Sequence of chain 1.A:
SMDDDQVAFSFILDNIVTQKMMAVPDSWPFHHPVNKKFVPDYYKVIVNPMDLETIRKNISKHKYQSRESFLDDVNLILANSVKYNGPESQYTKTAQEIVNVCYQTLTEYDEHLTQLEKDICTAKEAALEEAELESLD

A small-molecule ligand and the protein it binds are described below.
Small molecule (SMILES): C[C@@H]1COCCN1c1cc(C2(S(C)(=O)=O)CC2)nc(-c2cccc3[nH]ccc23)n1

Binding-site contacts:
Ligand atom C04 contacts residue TRP28 of chain 1.A at 4.1 Å (hydrophobic).
Ligand atom C11 contacts residue PRO29 of chain 1.A at 4.0 Å (hydrophobic).
Ligand atom C09 contacts residue TYR91 of chain 1.A at 3.8 Å (hydrophobic).
Ligand atom C28 contacts residue PRO33 of chain 1.A at 3.6 Å (hydrophobic).
Ligand atom S24 contacts residue PRO33 of chain 1.A at 4.1 Å.
Ligand atom N05 contacts residue TRP28 of chain 1.A at 4.2 Å.
Ligand atom C21 contacts residue TYR91 of chain 1.A at 3.8 Å (hydrophobic).
Ligand atom C11 contacts residue PHE30 of chain 1.A at 3.8 Å (hydrophobic).
Ligand atom C16 contacts residue PHE38 of chain 1.A at 3.6 Å (hydrophobic).
Ligand atom C12 contacts residue PRO29 of chain 1.A at 3.4 Å (hydrophobic).
Ligand atom C02 contacts residue TRP28 of chain 1.A at 4.2 Å (hydrophobic).
Ligand atom O27 contacts residue HIS32 of chain 1.A at 4.1 Å.
Ligand atom O27 contacts residue ASN35 of chain 1.A at 4.2 Å.
Ligand atom N03 contacts residue TRP28 of chain 1.A at 4.1 Å.
Ligand atom O26 contacts residue ASN35 of chain 1.A at 2.9 Å (h-bond).
Ligand atom C28 contacts residue VAL34 of chain 1.A at 3.9 Å (hydrophobic).
Ligand atom C09 contacts residue ASN85 of chain 1.A at 3.3 Å.
Ligand atom O26 contacts residue PHE38 of chain 1.A at 3.7 Å.
Ligand atom C25 contacts residue PHE38 of chain 1.A at 3.8 Å (hydrophobic).
Ligand atom N07 contacts residue PRO29 of chain 1.A at 4.0 Å.
Ligand atom C28 contacts residue PRO29 of chain 1.A at 3.5 Å (hydrophobic).
Ligand atom C29 contacts residue TRP28 of chain 1.A at 3.5 Å (hydrophobic).
Ligand atom C29 contacts residue PRO29 of chain 1.A at 3.7 Å (hydrophobic).
Ligand atom C20 contacts residue TYR91 of chain 1.A at 3.5 Å (hydrophobic).
Ligand atom C11 contacts residue ASN85 of chain 1.A at 3.8 Å.
Ligand atom C04 contacts residue VAL39 of chain 1.A at 4.1 Å (hydrophobic).
Ligand atom C29 contacts residue HIS32 of chain 1.A at 4.1 Å.
Ligand atom C13 contacts residue TYR42 of chain 1.A at 4.1 Å (hydrophobic).
Ligand atom O26 contacts residue VAL34 of chain 1.A at 3.7 Å.
Ligand atom O10 contacts residue ASN85 of chain 1.A at 2.9 Å (h-bond).
Ligand atom C28 contacts residue HIS32 of chain 1.A at 3.1 Å.
Ligand atom O27 contacts residue PRO33 of chain 1.A at 3.3 Å (h-bond).
Ligand atom C12 contacts residue VAL34 of chain 1.A at 4.0 Å (hydrophobic).
Ligand atom C15 contacts residue PHE38 of chain 1.A at 3.7 Å (hydrophobic).
Ligand atom C01 contacts residue PRO29 of chain 1.A at 3.4 Å (hydrophobic).
Ligand atom C14 contacts residue VAL39 of chain 1.A at 3.9 Å (hydrophobic).
Ligand atom C01 contacts residue VAL34 of chain 1.A at 3.9 Å (hydrophobic).
Ligand atom C13 contacts residue TYR84 of chain 1.A at 3.9 Å (hydrophobic).
Ligand atom S24 contacts residue ASN35 of chain 1.A at 4.0 Å.
Ligand atom C15 contacts residue VAL39 of chain 1.A at 3.8 Å (hydrophobic).